Sequence of chain 1.A:
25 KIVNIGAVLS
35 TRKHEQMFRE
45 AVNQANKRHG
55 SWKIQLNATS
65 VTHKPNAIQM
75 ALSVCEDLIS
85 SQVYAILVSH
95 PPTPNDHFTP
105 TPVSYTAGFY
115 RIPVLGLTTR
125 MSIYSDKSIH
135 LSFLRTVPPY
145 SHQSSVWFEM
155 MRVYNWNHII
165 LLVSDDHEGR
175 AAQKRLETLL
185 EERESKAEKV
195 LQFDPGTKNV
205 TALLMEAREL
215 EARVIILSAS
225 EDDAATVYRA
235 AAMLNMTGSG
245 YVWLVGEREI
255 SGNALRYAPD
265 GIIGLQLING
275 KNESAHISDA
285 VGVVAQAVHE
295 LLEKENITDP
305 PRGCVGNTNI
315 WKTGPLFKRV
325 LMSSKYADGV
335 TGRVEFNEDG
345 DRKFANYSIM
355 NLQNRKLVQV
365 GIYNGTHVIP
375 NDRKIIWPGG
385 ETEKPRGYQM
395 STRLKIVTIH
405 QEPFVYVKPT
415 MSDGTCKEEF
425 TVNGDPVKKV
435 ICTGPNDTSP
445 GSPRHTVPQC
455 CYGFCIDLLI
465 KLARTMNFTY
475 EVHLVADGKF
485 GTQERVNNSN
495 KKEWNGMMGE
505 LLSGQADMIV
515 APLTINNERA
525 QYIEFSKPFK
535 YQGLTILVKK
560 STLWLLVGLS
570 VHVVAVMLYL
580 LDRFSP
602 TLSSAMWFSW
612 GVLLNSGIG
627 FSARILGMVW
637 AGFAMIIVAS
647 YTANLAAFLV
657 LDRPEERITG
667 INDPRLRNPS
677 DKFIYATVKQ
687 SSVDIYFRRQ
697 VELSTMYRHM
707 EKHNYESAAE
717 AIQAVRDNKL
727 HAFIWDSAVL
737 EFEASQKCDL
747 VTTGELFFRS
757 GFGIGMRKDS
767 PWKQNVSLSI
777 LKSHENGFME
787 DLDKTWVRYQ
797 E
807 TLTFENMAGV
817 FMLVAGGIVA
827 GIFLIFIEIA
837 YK

Binding-site contacts:
Ligand atom O7 contacts residue HIS449 of chain 1.A at 3.1 Å.
Ligand atom C2 contacts residue ASN440 of chain 1.A at 2.6 Å.
Ligand atom N2 contacts residue ASN440 of chain 1.A at 3.1 Å (h-bond).
Ligand atom O4 contacts residue ASN440 of chain 1.A at 4.5 Å.
Ligand atom C5 contacts residue ASN440 of chain 1.A at 3.6 Å.
Ligand atom C3 contacts residue SER446 of chain 1.A at 3.9 Å.
Ligand atom N2 contacts residue HIS449 of chain 1.A at 4.2 Å.
Ligand atom C7 contacts residue ASN440 of chain 1.A at 3.2 Å.
Ligand atom C7 contacts residue HIS449 of chain 1.A at 3.5 Å.
Ligand atom O3 contacts residue SER446 of chain 1.A at 3.7 Å.
Ligand atom C3 contacts residue ASN440 of chain 1.A at 3.9 Å.
Ligand atom C1 contacts residue ASN440 of chain 1.A at 1.4 Å.
Ligand atom C8 contacts residue ASP441 of chain 1.A at 4.4 Å.
Ligand atom O5 contacts residue ASN440 of chain 1.A at 2.5 Å (h-bond).
Ligand atom O4 contacts residue PRO447 of chain 1.A at 4.2 Å.
Ligand atom C8 contacts residue HIS449 of chain 1.A at 4.1 Å.
Ligand atom C8 contacts residue ASN440 of chain 1.A at 4.2 Å.
Ligand atom C4 contacts residue ASN440 of chain 1.A at 4.2 Å.
Ligand atom O7 contacts residue ASN440 of chain 1.A at 3.0 Å (h-bond).

The small molecule below binds the protein below.
Small molecule (SMILES): CC(=O)N[C@H]1[C@H](O[C@H]2[C@H](O)[C@@H](NC(C)=O)CO[C@@H]2CO)O[C@H](CO)[C@@H](O)[C@@H]1O